This small molecule binds to this protein.
Small molecule (SMILES): CC(C)NC[C@H](O)COc1cccc2ccccc12

Binding-site contacts:
Ligand atom C5 contacts residue SER228 of chain 1.A at 4.0 Å.
Ligand atom C11 contacts residue VAL141 of chain 1.A at 4.0 Å (hydrophobic).
Ligand atom C4 contacts residue SER231 of chain 1.A at 3.9 Å.
Ligand atom C15 contacts residue ASN464 of chain 1.A at 3.5 Å.
Ligand atom N1 contacts residue TYR468 of chain 1.A at 3.9 Å.
Ligand atom C11 contacts residue PHE441 of chain 1.A at 4.1 Å (hydrophobic).
Ligand atom O1 contacts residue PHE441 of chain 1.A at 3.4 Å.
Ligand atom C5 contacts residue SER227 of chain 1.A at 3.6 Å.
Ligand atom C14 contacts residue ASN464 of chain 1.A at 3.9 Å.
Ligand atom C13 contacts residue ASP137 of chain 1.A at 3.4 Å.
Ligand atom C2 contacts residue VAL141 of chain 1.A at 3.9 Å (hydrophobic).
Ligand atom N1 contacts residue ASP137 of chain 1.A at 3.1 Å (salt-bridge).
Ligand atom C12 contacts residue ASP137 of chain 1.A at 3.5 Å.
Ligand atom O2 contacts residue TRP438 of chain 1.A at 3.7 Å.
Ligand atom O2 contacts residue ASN464 of chain 1.A at 3.0 Å (h-bond).
Ligand atom C1 contacts residue PHE442 of chain 1.A at 3.7 Å (hydrophobic).
Ligand atom C3 contacts residue PHE442 of chain 1.A at 3.9 Å (hydrophobic).
Ligand atom O2 contacts residue ASP137 of chain 1.A at 2.9 Å (salt-bridge).
Ligand atom C2 contacts residue PHE442 of chain 1.A at 3.5 Å (hydrophobic).
Ligand atom N1 contacts residue ASN464 of chain 1.A at 3.1 Å (h-bond).
Ligand atom C16 contacts residue ASP137 of chain 1.A at 3.5 Å.
Ligand atom C10 contacts residue SER227 of chain 1.A at 4.1 Å.
Ligand atom C13 contacts residue ASN464 of chain 1.A at 3.8 Å.
Ligand atom C14 contacts residue ASP137 of chain 1.A at 3.8 Å.
Ligand atom O1 contacts residue PHE442 of chain 1.A at 4.0 Å.
Ligand atom C4 contacts residue SER227 of chain 1.A at 3.6 Å.
Ligand atom C11 contacts residue ASP137 of chain 1.A at 3.7 Å.
Ligand atom C3 contacts residue VAL138 of chain 1.A at 3.7 Å (hydrophobic).
Ligand atom C3 contacts residue THR142 of chain 1.A at 4.1 Å.
Ligand atom C9 contacts residue PHE442 of chain 1.A at 3.9 Å (hydrophobic).
Ligand atom C7 contacts residue PHE217 of chain 1.A at 3.6 Å (hydrophobic).
Ligand atom C16 contacts residue THR134 of chain 1.A at 3.9 Å.
Ligand atom C8 contacts residue PHE217 of chain 1.A at 3.8 Å (hydrophobic).
Ligand atom C16 contacts residue TRP133 of chain 1.A at 4.0 Å (hydrophobic).
Ligand atom C12 contacts residue ASN464 of chain 1.A at 3.6 Å.
Ligand atom C12 contacts residue PHE441 of chain 1.A at 3.7 Å (hydrophobic).
Ligand atom C6 contacts residue SER228 of chain 1.A at 4.0 Å.
Ligand atom C7 contacts residue ASN445 of chain 1.A at 3.8 Å.
Ligand atom C4 contacts residue VAL138 of chain 1.A at 4.0 Å (hydrophobic).
Ligand atom C3 contacts residue SER231 of chain 1.A at 3.9 Å.

Sequence of chain 1.A:
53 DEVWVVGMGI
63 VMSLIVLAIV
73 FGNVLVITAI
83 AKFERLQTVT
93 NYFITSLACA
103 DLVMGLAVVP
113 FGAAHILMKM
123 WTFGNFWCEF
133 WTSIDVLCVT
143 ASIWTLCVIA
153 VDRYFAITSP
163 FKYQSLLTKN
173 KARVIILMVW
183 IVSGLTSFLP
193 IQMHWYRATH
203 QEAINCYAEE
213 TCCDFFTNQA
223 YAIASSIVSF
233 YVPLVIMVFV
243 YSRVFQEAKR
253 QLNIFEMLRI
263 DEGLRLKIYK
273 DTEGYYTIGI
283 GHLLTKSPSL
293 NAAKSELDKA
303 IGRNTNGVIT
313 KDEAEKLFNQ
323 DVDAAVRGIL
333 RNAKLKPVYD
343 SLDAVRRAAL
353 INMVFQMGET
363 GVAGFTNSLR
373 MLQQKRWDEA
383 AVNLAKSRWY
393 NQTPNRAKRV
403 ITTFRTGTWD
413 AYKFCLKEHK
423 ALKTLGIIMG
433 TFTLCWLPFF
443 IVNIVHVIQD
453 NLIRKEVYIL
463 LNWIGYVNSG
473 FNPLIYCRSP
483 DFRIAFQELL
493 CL